Sequence of chain 1.A:
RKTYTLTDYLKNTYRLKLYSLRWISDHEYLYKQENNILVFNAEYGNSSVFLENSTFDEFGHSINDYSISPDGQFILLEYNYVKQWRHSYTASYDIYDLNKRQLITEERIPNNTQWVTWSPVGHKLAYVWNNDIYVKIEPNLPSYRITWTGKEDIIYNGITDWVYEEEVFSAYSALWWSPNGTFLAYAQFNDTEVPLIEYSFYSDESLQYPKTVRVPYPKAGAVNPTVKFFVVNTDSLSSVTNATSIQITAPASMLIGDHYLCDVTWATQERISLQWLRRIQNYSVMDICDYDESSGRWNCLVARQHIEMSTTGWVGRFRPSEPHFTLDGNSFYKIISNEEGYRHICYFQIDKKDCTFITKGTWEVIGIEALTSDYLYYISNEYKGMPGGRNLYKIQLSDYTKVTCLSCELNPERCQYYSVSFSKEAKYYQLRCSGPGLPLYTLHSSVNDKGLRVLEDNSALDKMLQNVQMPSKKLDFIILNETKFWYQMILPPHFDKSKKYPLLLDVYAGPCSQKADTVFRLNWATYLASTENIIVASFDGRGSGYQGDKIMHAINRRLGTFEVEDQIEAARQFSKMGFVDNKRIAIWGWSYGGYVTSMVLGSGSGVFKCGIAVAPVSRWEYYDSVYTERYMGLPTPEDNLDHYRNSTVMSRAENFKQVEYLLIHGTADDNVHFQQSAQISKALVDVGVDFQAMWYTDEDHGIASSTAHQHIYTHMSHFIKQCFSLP

A protein and the small-molecule ligand that binds it are described below.
Small molecule (SMILES): CC(=O)N[C@H]1[C@H](O[C@H]2[C@H](O)[C@@H](NC(C)=O)CO[C@@H]2CO)O[C@H](CO)[C@@H](O)[C@@H]1O

Binding-site contacts:
Ligand atom C3 contacts residue ASN203 of chain 1.A at 3.8 Å.
Ligand atom O6 contacts residue THR205 of chain 1.A at 3.3 Å.
Ligand atom C1 contacts residue ASN203 of chain 1.A at 1.4 Å.
Ligand atom C2 contacts residue ILE168 of chain 1.A at 4.5 Å (hydrophobic).
Ligand atom C6 contacts residue GLU206 of chain 1.A at 4.2 Å.
Ligand atom C5 contacts residue ASN203 of chain 1.A at 3.6 Å.
Ligand atom O6 contacts residue GLU206 of chain 1.A at 3.1 Å (salt-bridge).
Ligand atom C7 contacts residue THR205 of chain 1.A at 3.8 Å.
Ligand atom C8 contacts residue THR162 of chain 1.A at 4.3 Å.
Ligand atom C8 contacts residue ASN203 of chain 1.A at 4.5 Å.
Ligand atom C4 contacts residue ASN203 of chain 1.A at 4.3 Å.
Ligand atom O7 contacts residue LYS241 of chain 1.A at 4.3 Å.
Ligand atom C8 contacts residue THR205 of chain 1.A at 3.9 Å.
Ligand atom C6 contacts residue THR205 of chain 1.A at 4.2 Å.
Ligand atom C5 contacts residue THR205 of chain 1.A at 3.6 Å.
Ligand atom C7 contacts residue ASN203 of chain 1.A at 3.3 Å.
Ligand atom C2 contacts residue ASN203 of chain 1.A at 2.5 Å.
Ligand atom O7 contacts residue GLN201 of chain 1.A at 4.0 Å.
Ligand atom N2 contacts residue ILE168 of chain 1.A at 3.7 Å.
Ligand atom N2 contacts residue ASN203 of chain 1.A at 2.9 Å (h-bond).
Ligand atom O7 contacts residue ASN203 of chain 1.A at 3.2 Å (h-bond).
Ligand atom O5 contacts residue THR205 of chain 1.A at 3.7 Å.
Ligand atom O7 contacts residue ILE168 of chain 1.A at 4.4 Å.
Ligand atom C8 contacts residue ILE168 of chain 1.A at 3.7 Å (hydrophobic).
Ligand atom C7 contacts residue ILE168 of chain 1.A at 3.7 Å (hydrophobic).
Ligand atom O5 contacts residue ASN203 of chain 1.A at 2.4 Å (h-bond).
Ligand atom C1 contacts residue ILE168 of chain 1.A at 4.0 Å (hydrophobic).
Ligand atom C1 contacts residue THR205 of chain 1.A at 3.5 Å.
Ligand atom O7 contacts residue THR205 of chain 1.A at 3.5 Å.